The protein below binds the small molecule below.
Small molecule (SMILES): Cc1cn([C@H]2C[C@H](O[P](=O)(O)OC[C@H]3O[C@@H](n4cnc5c(=O)nc(N)[nH]c54)C[C@@H]3O[P](=O)(O)OC[C@H]3O[C@@H](n4cnc5c(N)ncnc54)C[C@@H]3O[P](=O)(O)OC[C@H]3O[C@@H](n4cnc5c(=O)nc(N)[nH]c54)C[C@@H]3O[P](=O)(O)OC[C@H]3O[C@@H](n4cc(C)c(=O)[nH]c4=O)C[C@@H]3O[P](=O)(O)OC[C@H]3O[C@@H](n4cnc5c(N)ncnc54)C[C@@H]3O[P](=O)(O)OC[C@H]3O[C@@H](n4ccc(N)nc4=O)C[C@@H]3O[P](=O)(O)OC[C@@H]3CC[C@H](n4cnc5c(N)ncnc54)O3)[C@@H](CO[P](=O)(O)O[C@H]3C[C@H](n4cnc5c(=O)nc(N)[nH]c54)O[C@@H]3CO)O2)c(=O)[nH]c1=O

Binding-site contacts:
Ligand atom C4' contacts residue DGT1 of chain 1.I at 4.2 Å.
Ligand atom N3 contacts residue DGT1 of chain 1.I at 3.8 Å.
Ligand atom C2' contacts residue PHE106 of chain 1.A at 4.1 Å (hydrophobic).
Ligand atom P contacts residue LYS89 of chain 1.A at 3.9 Å.
Ligand atom C4' contacts residue MN1 of chain 1.K at 4.4 Å.
Ligand atom C2 contacts residue DGT1 of chain 1.I at 3.8 Å.
Ligand atom OP1 contacts residue LYS89 of chain 1.A at 3.9 Å.
Ligand atom C4' contacts residue PHE106 of chain 1.A at 4.2 Å (hydrophobic).
Ligand atom C5 contacts residue DGT1 of chain 1.I at 3.1 Å.
Ligand atom C5' contacts residue DGT1 of chain 1.I at 3.6 Å.
Ligand atom C2' contacts residue PHE120 of chain 1.A at 4.2 Å (hydrophobic).
Ligand atom C5' contacts residue MN1 of chain 1.K at 4.2 Å.
Ligand atom C3' contacts residue DGT1 of chain 1.I at 3.1 Å.
Ligand atom N6 contacts residue DGT1 of chain 1.I at 3.0 Å (h-bond).
Ligand atom OP2 contacts residue DGT1 of chain 1.I at 4.1 Å.
Ligand atom N7 contacts residue DGT1 of chain 1.I at 3.4 Å (h-bond).
Ligand atom C5' contacts residue LYS89 of chain 1.A at 4.0 Å.
Ligand atom N1 contacts residue DGT1 of chain 1.I at 3.4 Å (h-bond).
Ligand atom C3' contacts residue PHE106 of chain 1.A at 4.2 Å (hydrophobic).
Ligand atom O5' contacts residue LYS89 of chain 1.A at 3.2 Å (salt-bridge).
Ligand atom C4' contacts residue LYS89 of chain 1.A at 3.6 Å.
Ligand atom C8 contacts residue DGT1 of chain 1.I at 3.7 Å.
Ligand atom O4' contacts residue LYS89 of chain 1.A at 2.9 Å (salt-bridge).
Ligand atom N9 contacts residue DGT1 of chain 1.I at 4.1 Å.
Ligand atom C2' contacts residue DGT1 of chain 1.I at 3.6 Å.
Ligand atom C1' contacts residue LYS89 of chain 1.A at 4.0 Å.
Ligand atom O3' contacts residue LYS89 of chain 1.A at 3.8 Å.
Ligand atom C4 contacts residue DGT1 of chain 1.I at 3.7 Å.
Ligand atom C6 contacts residue DGT1 of chain 1.I at 2.8 Å.

Sequence of chain 1.A:
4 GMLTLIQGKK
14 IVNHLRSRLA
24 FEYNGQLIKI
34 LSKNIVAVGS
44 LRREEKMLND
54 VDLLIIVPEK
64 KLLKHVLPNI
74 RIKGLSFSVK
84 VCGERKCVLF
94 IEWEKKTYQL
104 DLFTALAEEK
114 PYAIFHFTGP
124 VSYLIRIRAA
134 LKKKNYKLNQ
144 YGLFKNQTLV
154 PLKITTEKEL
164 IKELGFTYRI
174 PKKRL